Sequence of chain 2.A:
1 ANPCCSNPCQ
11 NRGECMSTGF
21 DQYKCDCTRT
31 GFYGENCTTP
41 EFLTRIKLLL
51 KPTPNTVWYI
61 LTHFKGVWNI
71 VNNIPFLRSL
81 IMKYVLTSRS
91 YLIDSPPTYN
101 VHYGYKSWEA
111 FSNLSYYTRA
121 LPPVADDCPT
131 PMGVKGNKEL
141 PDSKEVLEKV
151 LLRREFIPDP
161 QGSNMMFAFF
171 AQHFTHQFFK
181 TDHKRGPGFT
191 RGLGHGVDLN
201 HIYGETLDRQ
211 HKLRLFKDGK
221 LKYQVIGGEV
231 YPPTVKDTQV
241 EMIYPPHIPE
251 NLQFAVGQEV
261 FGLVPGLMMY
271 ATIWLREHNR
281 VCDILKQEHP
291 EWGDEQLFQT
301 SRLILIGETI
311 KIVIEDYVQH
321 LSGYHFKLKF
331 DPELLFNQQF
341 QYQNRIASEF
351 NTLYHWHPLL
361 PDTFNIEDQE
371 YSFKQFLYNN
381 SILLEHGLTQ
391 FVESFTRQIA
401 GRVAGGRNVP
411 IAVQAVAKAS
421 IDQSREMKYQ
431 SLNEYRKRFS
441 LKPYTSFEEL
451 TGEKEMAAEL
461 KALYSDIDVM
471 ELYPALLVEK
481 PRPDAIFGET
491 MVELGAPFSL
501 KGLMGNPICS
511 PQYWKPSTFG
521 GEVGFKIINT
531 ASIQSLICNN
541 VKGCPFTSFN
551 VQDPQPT

A protein and the small-molecule ligand that binds it are described below.
Small molecule (SMILES): CC(=O)N[C@H]1[C@H](O[C@H]2[C@H](O)[C@@H](NC(C)=O)CO[C@@H]2CO)O[C@H](CO)[C@@H](O)[C@@H]1O

Binding-site contacts:
Ligand atom O6 contacts residue TYR116 of chain 2.A at 3.2 Å (h-bond).
Ligand atom O7 contacts residue ARG185 of chain 2.A at 2.6 Å (salt-bridge).
Ligand atom C8 contacts residue ARG185 of chain 2.A at 3.8 Å.
Ligand atom C5 contacts residue ASN113 of chain 2.A at 3.6 Å.
Ligand atom C5 contacts residue TYR116 of chain 2.A at 4.3 Å (hydrophobic).
Ligand atom C7 contacts residue ARG185 of chain 2.A at 3.6 Å.
Ligand atom C2 contacts residue ASN113 of chain 2.A at 2.5 Å.
Ligand atom C1 contacts residue ARG185 of chain 2.A at 4.0 Å.
Ligand atom C5 contacts residue ARG185 of chain 2.A at 4.2 Å.
Ligand atom N2 contacts residue ARG185 of chain 2.A at 4.1 Å.
Ligand atom C2 contacts residue LEU207 of chain 1.A at 3.7 Å (hydrophobic).
Ligand atom C4 contacts residue ASN113 of chain 2.A at 4.2 Å.
Ligand atom C4 contacts residue ARG185 of chain 2.A at 4.0 Å.
Ligand atom C3 contacts residue LEU207 of chain 1.A at 3.9 Å (hydrophobic).
Ligand atom O7 contacts residue ASN113 of chain 2.A at 3.5 Å (h-bond).
Ligand atom O6 contacts residue ASP208 of chain 1.A at 2.9 Å (salt-bridge).
Ligand atom O6 contacts residue LEU207 of chain 1.A at 4.4 Å.
Ligand atom C6 contacts residue PHE189 of chain 2.A at 3.5 Å (hydrophobic).
Ligand atom C7 contacts residue ASN113 of chain 2.A at 3.5 Å.
Ligand atom O5 contacts residue TYR116 of chain 2.A at 3.3 Å.
Ligand atom O3 contacts residue LEU207 of chain 1.A at 3.6 Å.
Ligand atom N2 contacts residue GLU109 of chain 2.A at 4.3 Å.
Ligand atom C1 contacts residue ASN113 of chain 2.A at 1.4 Å.
Ligand atom C6 contacts residue TYR116 of chain 2.A at 3.5 Å (hydrophobic).
Ligand atom O7 contacts residue SER115 of chain 2.A at 3.8 Å.
Ligand atom N2 contacts residue ASN113 of chain 2.A at 2.9 Å (h-bond).
Ligand atom N2 contacts residue LEU207 of chain 1.A at 4.2 Å.
Ligand atom O5 contacts residue PHE189 of chain 2.A at 4.2 Å.
Ligand atom C2 contacts residue ARG185 of chain 2.A at 3.9 Å.
Ligand atom C2 contacts residue GLU109 of chain 2.A at 3.8 Å.
Ligand atom C4 contacts residue LEU207 of chain 1.A at 3.9 Å (hydrophobic).
Ligand atom O5 contacts residue GLU109 of chain 2.A at 3.6 Å.
Ligand atom C3 contacts residue ASN113 of chain 2.A at 3.8 Å.
Ligand atom O5 contacts residue ASN113 of chain 2.A at 2.3 Å (h-bond).
Ligand atom O4 contacts residue ARG185 of chain 2.A at 3.0 Å (salt-bridge).
Ligand atom C8 contacts residue PHE189 of chain 2.A at 4.0 Å (hydrophobic).
Ligand atom C6 contacts residue ASP208 of chain 1.A at 3.3 Å.
Ligand atom C1 contacts residue TYR116 of chain 2.A at 4.0 Å (hydrophobic).
Ligand atom C5 contacts residue PHE189 of chain 2.A at 4.0 Å (hydrophobic).
Ligand atom C1 contacts residue GLU109 of chain 2.A at 3.5 Å.

Sequence of chain 1.A:
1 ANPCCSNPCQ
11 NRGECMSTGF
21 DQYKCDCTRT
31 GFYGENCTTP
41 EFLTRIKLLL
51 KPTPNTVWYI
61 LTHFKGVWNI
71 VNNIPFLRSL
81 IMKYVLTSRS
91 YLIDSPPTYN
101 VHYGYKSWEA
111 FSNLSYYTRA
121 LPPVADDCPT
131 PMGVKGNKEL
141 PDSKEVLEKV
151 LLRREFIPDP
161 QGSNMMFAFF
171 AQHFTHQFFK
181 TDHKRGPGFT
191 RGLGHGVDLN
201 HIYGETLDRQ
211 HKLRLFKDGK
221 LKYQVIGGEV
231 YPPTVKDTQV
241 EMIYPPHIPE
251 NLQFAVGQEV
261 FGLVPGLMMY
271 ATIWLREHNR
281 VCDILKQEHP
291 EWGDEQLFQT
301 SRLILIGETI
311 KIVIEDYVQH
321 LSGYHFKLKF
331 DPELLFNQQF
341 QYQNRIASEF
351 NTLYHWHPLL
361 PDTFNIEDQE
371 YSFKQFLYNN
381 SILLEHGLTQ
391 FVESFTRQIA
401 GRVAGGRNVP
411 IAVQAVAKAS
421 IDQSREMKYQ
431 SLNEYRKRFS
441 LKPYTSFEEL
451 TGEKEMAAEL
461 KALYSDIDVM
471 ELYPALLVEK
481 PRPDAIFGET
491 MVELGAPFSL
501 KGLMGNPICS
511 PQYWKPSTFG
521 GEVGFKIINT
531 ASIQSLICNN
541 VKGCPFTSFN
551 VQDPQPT